Binding-site contacts:
Ligand atom O2' contacts residue MET320 of chain 1.F at 3.8 Å.
Ligand atom O1B contacts residue LYS74 of chain 1.F at 3.3 Å (salt-bridge).
Ligand atom C8 contacts residue LYS150 of chain 1.F at 3.3 Å.
Ligand atom PG contacts residue MG1 of chain 1.V at 3.7 Å.
Ligand atom C3B contacts residue ASN242 of chain 1.F at 3.2 Å.
Ligand atom O2G contacts residue ASP318 of chain 1.F at 2.3 Å (salt-bridge).
Ligand atom PG contacts residue ASP318 of chain 1.F at 3.8 Å.
Ligand atom N7 contacts residue LYS150 of chain 1.F at 3.0 Å (salt-bridge).
Ligand atom PG contacts residue GLU331 of chain 1.F at 3.4 Å.
Ligand atom O2A contacts residue LYS74 of chain 1.F at 3.5 Å.
Ligand atom PB contacts residue MG1 of chain 1.V at 3.6 Å.
Ligand atom N7 contacts residue GLN183 of chain 1.F at 3.3 Å (h-bond).
Ligand atom O2A contacts residue LYS150 of chain 1.F at 3.2 Å (salt-bridge).
Ligand atom O2' contacts residue LYS198 of chain 1.F at 3.5 Å.
Ligand atom C1' contacts residue HIS239 of chain 1.F at 3.9 Å.
Ligand atom N3 contacts residue LYS198 of chain 1.F at 2.8 Å (salt-bridge).
Ligand atom N1 contacts residue LEU186 of chain 1.F at 3.0 Å (h-bond).
Ligand atom C4' contacts residue ASN242 of chain 1.F at 3.8 Å.
Ligand atom O2' contacts residue HIS239 of chain 1.F at 3.1 Å (h-bond).
Ligand atom C2 contacts residue TYR185 of chain 1.F at 3.6 Å (hydrophobic).
Ligand atom N1 contacts residue TYR185 of chain 1.F at 3.6 Å.
Ligand atom O2G contacts residue GLU331 of chain 1.F at 3.7 Å.
Ligand atom C2 contacts residue LYS198 of chain 1.F at 3.1 Å.
Ligand atom O2G contacts residue ARG222 of chain 1.F at 3.5 Å (salt-bridge).
Ligand atom N3 contacts residue TYR185 of chain 1.F at 3.6 Å.
Ligand atom N6 contacts residue ILE148 of chain 1.F at 3.8 Å.
Ligand atom O1A contacts residue GLU331 of chain 1.F at 3.4 Å.
Ligand atom O3G contacts residue GLU331 of chain 1.F at 2.1 Å (salt-bridge).
Ligand atom C3' contacts residue THR241 of chain 1.F at 3.3 Å.
Ligand atom O1B contacts residue MG1 of chain 1.V at 2.4 Å.
Ligand atom C5' contacts residue ASN242 of chain 1.F at 3.7 Å.
Ligand atom O3' contacts residue THR241 of chain 1.F at 2.0 Å (h-bond).
Ligand atom O2' contacts residue THR241 of chain 1.F at 3.7 Å.
Ligand atom N6 contacts residue LYS184 of chain 1.F at 2.7 Å (salt-bridge).
Ligand atom O1B contacts residue GLU331 of chain 1.F at 2.6 Å (salt-bridge).
Ligand atom C6 contacts residue LYS184 of chain 1.F at 3.7 Å.
Ligand atom O3G contacts residue ASN333 of chain 1.F at 2.7 Å (h-bond).
Ligand atom O3G contacts residue MG1 of chain 1.V at 2.1 Å.
Ligand atom C2 contacts residue LEU186 of chain 1.F at 3.5 Å (hydrophobic).
Ligand atom N6 contacts residue GLN183 of chain 1.F at 3.1 Å (h-bond).

Sequence of chain 1.F:
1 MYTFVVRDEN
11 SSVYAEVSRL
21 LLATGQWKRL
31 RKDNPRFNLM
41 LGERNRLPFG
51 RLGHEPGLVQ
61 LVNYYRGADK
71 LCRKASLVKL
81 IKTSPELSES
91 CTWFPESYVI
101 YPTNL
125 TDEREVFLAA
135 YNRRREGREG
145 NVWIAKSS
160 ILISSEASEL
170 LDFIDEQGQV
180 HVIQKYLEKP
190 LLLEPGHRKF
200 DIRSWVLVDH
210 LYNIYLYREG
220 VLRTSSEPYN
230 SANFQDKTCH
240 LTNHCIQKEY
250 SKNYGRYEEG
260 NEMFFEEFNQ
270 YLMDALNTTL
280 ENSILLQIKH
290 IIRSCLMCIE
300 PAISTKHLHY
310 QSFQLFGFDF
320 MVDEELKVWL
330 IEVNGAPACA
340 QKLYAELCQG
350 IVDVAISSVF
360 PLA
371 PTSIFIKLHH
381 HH

The protein below binds the small molecule below.
Small molecule (SMILES): Nc1ncnc2c1ncn2[C@@H]1O[C@H](CO[P](=O)(O)O[P](=O)(O)CP(=O)(O)O)[C@@H](O)[C@H]1O